Sequence of chain 1.B:
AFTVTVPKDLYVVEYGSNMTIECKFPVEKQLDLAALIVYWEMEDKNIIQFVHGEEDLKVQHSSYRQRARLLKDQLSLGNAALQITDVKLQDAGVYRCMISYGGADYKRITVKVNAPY

Sequence of chain 1.A:
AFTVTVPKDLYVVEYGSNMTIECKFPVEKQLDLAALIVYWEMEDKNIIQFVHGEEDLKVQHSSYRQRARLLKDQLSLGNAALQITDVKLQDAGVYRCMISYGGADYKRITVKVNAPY

Binding-site contacts:
Ligand atom C9 contacts residue TYR39 of chain 1.A at 3.2 Å (hydrophobic).
Ligand atom C32 contacts residue TYR39 of chain 1.B at 3.2 Å (hydrophobic).
Ligand atom C37 contacts residue ASP105 of chain 1.A at 3.4 Å.
Ligand atom O5 contacts residue ASP105 of chain 1.A at 3.5 Å (salt-bridge).
Ligand atom C15 contacts residue ALA104 of chain 1.B at 3.5 Å (hydrophobic).
Ligand atom C5 contacts residue TYR39 of chain 1.A at 3.5 Å (hydrophobic).
Ligand atom N7 contacts residue ARG108 of chain 1.A at 3.4 Å (salt-bridge).
Ligand atom C26 contacts residue SER100 of chain 1.B at 3.6 Å.
Ligand atom C7 contacts residue TYR39 of chain 1.A at 3.5 Å (hydrophobic).
Ligand atom C10 contacts residue ASP44 of chain 1.A at 3.4 Å.
Ligand atom C23 contacts residue ASP105 of chain 1.B at 3.4 Å.
Ligand atom C6 contacts residue TYR39 of chain 1.A at 3.6 Å (hydrophobic).
Ligand atom C34 contacts residue TYR39 of chain 1.B at 3.2 Å (hydrophobic).
Ligand atom O2 contacts residue ALA104 of chain 1.B at 3.5 Å (h-bond).
Ligand atom C36 contacts residue GLN49 of chain 1.B at 3.6 Å.
Ligand atom C6 contacts residue ASP105 of chain 1.B at 3.3 Å.
Ligand atom C43 contacts residue ALA104 of chain 1.A at 3.5 Å (hydrophobic).
Ligand atom C19 contacts residue SER100 of chain 1.A at 3.5 Å.
Ligand atom C12 contacts residue TYR106 of chain 1.B at 3.4 Å (hydrophobic).
Ligand atom N4 contacts residue ASP105 of chain 1.A at 3.6 Å (salt-bridge).
Ligand atom C8 contacts residue TYR106 of chain 1.B at 3.6 Å (hydrophobic).
Ligand atom C20 contacts residue ILE99 of chain 1.A at 3.5 Å (hydrophobic).
Ligand atom O3 contacts residue TYR39 of chain 1.B at 3.4 Å.
Ligand atom O1 contacts residue ASP105 of chain 1.B at 3.2 Å (salt-bridge).
Ligand atom O5 contacts residue TYR39 of chain 1.B at 3.5 Å.
Ligand atom C18 contacts residue MET98 of chain 1.A at 3.5 Å (hydrophobic).
Ligand atom C14 contacts residue ASP105 of chain 1.B at 3.6 Å.
Ligand atom C4 contacts residue GLN49 of chain 1.A at 3.5 Å.
Ligand atom C49 contacts residue TYR106 of chain 1.A at 3.1 Å (hydrophobic).
Ligand atom C7 contacts residue TYR106 of chain 1.B at 3.3 Å (hydrophobic).
Ligand atom O1 contacts residue TYR39 of chain 1.A at 3.5 Å (h-bond).
Ligand atom C53 contacts residue ALA104 of chain 1.B at 3.5 Å (hydrophobic).
Ligand atom C46 contacts residue TYR39 of chain 1.B at 3.3 Å (hydrophobic).
Ligand atom N3 contacts residue ARG108 of chain 1.B at 3.5 Å (salt-bridge).
Ligand atom C51 contacts residue ALA104 of chain 1.B at 3.4 Å (hydrophobic).
Ligand atom C42 contacts residue ALA104 of chain 1.A at 3.5 Å (hydrophobic).
Ligand atom C33 contacts residue TYR39 of chain 1.B at 3.2 Å (hydrophobic).
Ligand atom C26 contacts residue MET98 of chain 1.B at 3.6 Å (hydrophobic).
Ligand atom C19 contacts residue MET98 of chain 1.A at 3.2 Å (hydrophobic).
Ligand atom C44 contacts residue ASP105 of chain 1.A at 2.7 Å.

A protein and the small-molecule ligand that binds it are described below.
Small molecule (SMILES): CC(=O)NCCNCc1cc(C)c(OCc2cccc(-c3cccc(COc4cc(OCc5cncc(C#N)c5)c(CNCCNC(C)=O)cc4C)c3C)c2C)cc1OCc1cncc(C#N)c1